The small molecule below binds the protein below.
Small molecule (SMILES): COc1cc2c(Oc3ccc4[nH]c(C)cc4c3F)ncnc2cc1OCCCN1CCC(c2ccc(C(N)=O)cc2)CC1

Sequence of chain 1.AA:
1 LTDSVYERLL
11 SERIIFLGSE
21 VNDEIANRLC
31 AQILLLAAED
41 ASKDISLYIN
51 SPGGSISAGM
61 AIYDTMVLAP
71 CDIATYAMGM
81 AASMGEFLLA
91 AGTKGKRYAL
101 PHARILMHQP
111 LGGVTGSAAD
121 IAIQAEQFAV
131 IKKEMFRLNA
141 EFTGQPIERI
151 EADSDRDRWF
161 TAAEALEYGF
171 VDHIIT

Sequence of chain 1.M:
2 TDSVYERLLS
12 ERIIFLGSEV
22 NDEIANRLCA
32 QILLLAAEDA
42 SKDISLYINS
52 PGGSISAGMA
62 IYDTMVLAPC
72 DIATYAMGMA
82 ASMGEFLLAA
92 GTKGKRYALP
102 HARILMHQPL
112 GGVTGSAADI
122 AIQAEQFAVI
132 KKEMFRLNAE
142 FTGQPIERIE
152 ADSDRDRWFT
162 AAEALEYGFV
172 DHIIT

Sequence of chain 1.KA:
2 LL

Sequence of chain 1.K:
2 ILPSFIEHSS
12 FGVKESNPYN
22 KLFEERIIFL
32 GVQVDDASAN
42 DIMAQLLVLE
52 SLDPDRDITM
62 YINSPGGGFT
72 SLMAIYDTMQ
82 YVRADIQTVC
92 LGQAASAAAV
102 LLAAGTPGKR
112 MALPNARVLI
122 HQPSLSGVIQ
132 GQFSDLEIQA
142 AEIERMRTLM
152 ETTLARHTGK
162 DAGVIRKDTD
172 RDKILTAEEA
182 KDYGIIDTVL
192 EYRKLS

Binding-site contacts:
Ligand atom C19 contacts residue SER57 of chain 1.M at 3.6 Å.
Ligand atom C24 contacts residue GLU134 of chain 1.M at 3.1 Å.
Ligand atom C18 contacts residue ARG104 of chain 1.AA at 3.5 Å.
Ligand atom C08 contacts residue TRP159 of chain 1.AA at 3.5 Å (hydrophobic).
Ligand atom C18 contacts residue GLY79 of chain 1.AA at 3.1 Å.
Ligand atom C05 contacts residue BEZ1 of chain 1.KA at 3.4 Å.
Ligand atom C16 contacts residue ARG104 of chain 1.AA at 3.5 Å.
Ligand atom C18 contacts residue HIS102 of chain 1.AA at 3.4 Å.
Ligand atom C41 contacts residue GLN131 of chain 1.K at 3.5 Å.
Ligand atom O13 contacts residue MET80 of chain 1.AA at 3.7 Å.
Ligand atom O43 contacts residue GLN131 of chain 1.K at 2.5 Å (h-bond).
Ligand atom C03 contacts residue BEZ1 of chain 1.KA at 3.7 Å.
Ligand atom C04 contacts residue BEZ1 of chain 1.KA at 3.4 Å.
Ligand atom N22 contacts residue HIS102 of chain 1.AA at 2.8 Å (h-bond).
Ligand atom C20 contacts residue ARG104 of chain 1.AA at 3.7 Å.
Ligand atom C29 contacts residue SER55 of chain 1.M at 3.7 Å.
Ligand atom N07 contacts residue TRP159 of chain 1.AA at 3.1 Å.
Ligand atom C06 contacts residue BEZ1 of chain 1.KA at 3.6 Å.
Ligand atom N09 contacts residue ARG104 of chain 1.AA at 3.6 Å.
Ligand atom N22 contacts residue MET60 of chain 1.M at 3.6 Å.
Ligand atom C14 contacts residue ARG104 of chain 1.AA at 3.6 Å.
Ligand atom C17 contacts residue ARG104 of chain 1.AA at 3.4 Å.
Ligand atom C37 contacts residue GLN131 of chain 1.K at 3.1 Å.
Ligand atom C19 contacts residue GLY79 of chain 1.AA at 3.3 Å.
Ligand atom C05 contacts residue MET80 of chain 1.AA at 3.8 Å (hydrophobic).
Ligand atom C19 contacts residue ARG104 of chain 1.AA at 3.6 Å.
Ligand atom F23 contacts residue ILE56 of chain 1.M at 3.8 Å.
Ligand atom O13 contacts residue SER57 of chain 1.M at 3.4 Å.
Ligand atom C14 contacts residue SER57 of chain 1.M at 3.7 Å.
Ligand atom C40 contacts residue LEU2 of chain 1.KA at 3.7 Å (hydrophobic).
Ligand atom F23 contacts residue ILE131 of chain 1.M at 3.3 Å.
Ligand atom N22 contacts residue ARG104 of chain 1.AA at 3.8 Å.
Ligand atom C06 contacts residue MET80 of chain 1.AA at 3.5 Å (hydrophobic).
Ligand atom C04 contacts residue TRP159 of chain 1.AA at 3.7 Å (hydrophobic).
Ligand atom C17 contacts residue HIS102 of chain 1.AA at 3.3 Å.
Ligand atom C29 contacts residue BEZ1 of chain 1.KA at 3.8 Å.
Ligand atom C15 contacts residue ARG104 of chain 1.AA at 3.6 Å.
Ligand atom C17 contacts residue MET60 of chain 1.M at 3.8 Å (hydrophobic).
Ligand atom C21 contacts residue MET60 of chain 1.M at 3.8 Å (hydrophobic).
Ligand atom C39 contacts residue LEU2 of chain 1.KA at 3.5 Å (hydrophobic).